The protein below binds the small molecule below.
Small molecule (SMILES): CC(C)(CO)[C@@H](O)C(=O)NCCc1nc2cccc(O)c2[nH]1

Sequence of chain 10.A:
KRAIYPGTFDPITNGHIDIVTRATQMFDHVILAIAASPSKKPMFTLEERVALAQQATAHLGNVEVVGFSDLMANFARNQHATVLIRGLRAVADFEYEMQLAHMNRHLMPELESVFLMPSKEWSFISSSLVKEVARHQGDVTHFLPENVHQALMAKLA

Binding-site contacts:
Ligand atom C6 contacts residue VAL135 of chain 4.A at 3.7 Å (hydrophobic).
Ligand atom C2 contacts residue HIS138 of chain 4.A at 3.4 Å.
Ligand atom C5 contacts residue MET105 of chain 10.A at 3.7 Å (hydrophobic).
Ligand atom C7 contacts residue GLU134 of chain 4.A at 3.8 Å.
Ligand atom O13 contacts residue MET74 of chain 10.A at 3.3 Å.
Ligand atom C6 contacts residue LEU102 of chain 10.A at 3.7 Å (hydrophobic).
Ligand atom C6 contacts residue LEU131 of chain 4.A at 3.9 Å (hydrophobic).
Ligand atom C7 contacts residue LEU102 of chain 10.A at 3.6 Å (hydrophobic).
Ligand atom C10 contacts residue MET74 of chain 10.A at 3.8 Å (hydrophobic).
Ligand atom O13 contacts residue LEU73 of chain 10.A at 3.4 Å.
Ligand atom C10 contacts residue ASN106 of chain 10.A at 3.3 Å.
Ligand atom C19 contacts residue GLY9 of chain 10.A at 3.7 Å.
Ligand atom O13 contacts residue ALA75 of chain 10.A at 3.1 Å (h-bond).
Ligand atom C9 contacts residue LEU73 of chain 10.A at 3.7 Å (hydrophobic).
Ligand atom C10 contacts residue LEU73 of chain 10.A at 3.6 Å (hydrophobic).
Ligand atom N11 contacts residue MET74 of chain 10.A at 2.9 Å (h-bond).
Ligand atom O13 contacts residue LEU109 of chain 10.A at 3.8 Å.
Ligand atom N11 contacts residue LEU73 of chain 10.A at 3.6 Å.
Ligand atom C3 contacts residue ASP72 of chain 10.A at 3.9 Å.
Ligand atom C19 contacts residue ALA37 of chain 10.A at 3.5 Å (hydrophobic).
Ligand atom N4 contacts residue GLU134 of chain 4.A at 3.9 Å.
Ligand atom O13 contacts residue ASN106 of chain 10.A at 2.7 Å (h-bond).
Ligand atom C6 contacts residue MET105 of chain 10.A at 3.8 Å (hydrophobic).
Ligand atom C20 contacts residue ARG88 of chain 10.A at 3.6 Å.
Ligand atom C2 contacts residue ASP72 of chain 10.A at 3.7 Å.
Ligand atom C14 contacts residue GLU134 of chain 4.A at 3.9 Å.
Ligand atom C9 contacts residue MET74 of chain 10.A at 3.7 Å (hydrophobic).
Ligand atom C5 contacts residue ASN106 of chain 10.A at 3.4 Å.
Ligand atom C16 contacts residue GLU134 of chain 4.A at 3.8 Å.
Ligand atom O17 contacts residue GLU134 of chain 4.A at 3.0 Å (salt-bridge).
Ligand atom O22 contacts residue ARG88 of chain 10.A at 2.9 Å (salt-bridge).
Ligand atom C3 contacts residue PHE70 of chain 10.A at 3.9 Å (hydrophobic).
Ligand atom C8 contacts residue GLU134 of chain 4.A at 3.6 Å.
Ligand atom O22 contacts residue TYR98 of chain 10.A at 3.9 Å.
Ligand atom O15 contacts residue MET74 of chain 10.A at 3.3 Å.
Ligand atom N12 contacts residue GLU134 of chain 4.A at 2.8 Å (salt-bridge).
Ligand atom O22 contacts residue LEU102 of chain 10.A at 3.3 Å.
Ligand atom C21 contacts residue ARG88 of chain 10.A at 3.5 Å.
Ligand atom C1 contacts residue MET74 of chain 10.A at 3.8 Å (hydrophobic).
Ligand atom C1 contacts residue GLU134 of chain 4.A at 3.9 Å.

Sequence of chain 4.A:
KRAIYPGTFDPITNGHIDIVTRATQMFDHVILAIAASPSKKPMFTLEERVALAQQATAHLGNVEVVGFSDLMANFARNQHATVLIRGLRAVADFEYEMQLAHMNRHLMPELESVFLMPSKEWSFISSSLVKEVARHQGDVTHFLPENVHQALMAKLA